Sequence of chain 2.QA:
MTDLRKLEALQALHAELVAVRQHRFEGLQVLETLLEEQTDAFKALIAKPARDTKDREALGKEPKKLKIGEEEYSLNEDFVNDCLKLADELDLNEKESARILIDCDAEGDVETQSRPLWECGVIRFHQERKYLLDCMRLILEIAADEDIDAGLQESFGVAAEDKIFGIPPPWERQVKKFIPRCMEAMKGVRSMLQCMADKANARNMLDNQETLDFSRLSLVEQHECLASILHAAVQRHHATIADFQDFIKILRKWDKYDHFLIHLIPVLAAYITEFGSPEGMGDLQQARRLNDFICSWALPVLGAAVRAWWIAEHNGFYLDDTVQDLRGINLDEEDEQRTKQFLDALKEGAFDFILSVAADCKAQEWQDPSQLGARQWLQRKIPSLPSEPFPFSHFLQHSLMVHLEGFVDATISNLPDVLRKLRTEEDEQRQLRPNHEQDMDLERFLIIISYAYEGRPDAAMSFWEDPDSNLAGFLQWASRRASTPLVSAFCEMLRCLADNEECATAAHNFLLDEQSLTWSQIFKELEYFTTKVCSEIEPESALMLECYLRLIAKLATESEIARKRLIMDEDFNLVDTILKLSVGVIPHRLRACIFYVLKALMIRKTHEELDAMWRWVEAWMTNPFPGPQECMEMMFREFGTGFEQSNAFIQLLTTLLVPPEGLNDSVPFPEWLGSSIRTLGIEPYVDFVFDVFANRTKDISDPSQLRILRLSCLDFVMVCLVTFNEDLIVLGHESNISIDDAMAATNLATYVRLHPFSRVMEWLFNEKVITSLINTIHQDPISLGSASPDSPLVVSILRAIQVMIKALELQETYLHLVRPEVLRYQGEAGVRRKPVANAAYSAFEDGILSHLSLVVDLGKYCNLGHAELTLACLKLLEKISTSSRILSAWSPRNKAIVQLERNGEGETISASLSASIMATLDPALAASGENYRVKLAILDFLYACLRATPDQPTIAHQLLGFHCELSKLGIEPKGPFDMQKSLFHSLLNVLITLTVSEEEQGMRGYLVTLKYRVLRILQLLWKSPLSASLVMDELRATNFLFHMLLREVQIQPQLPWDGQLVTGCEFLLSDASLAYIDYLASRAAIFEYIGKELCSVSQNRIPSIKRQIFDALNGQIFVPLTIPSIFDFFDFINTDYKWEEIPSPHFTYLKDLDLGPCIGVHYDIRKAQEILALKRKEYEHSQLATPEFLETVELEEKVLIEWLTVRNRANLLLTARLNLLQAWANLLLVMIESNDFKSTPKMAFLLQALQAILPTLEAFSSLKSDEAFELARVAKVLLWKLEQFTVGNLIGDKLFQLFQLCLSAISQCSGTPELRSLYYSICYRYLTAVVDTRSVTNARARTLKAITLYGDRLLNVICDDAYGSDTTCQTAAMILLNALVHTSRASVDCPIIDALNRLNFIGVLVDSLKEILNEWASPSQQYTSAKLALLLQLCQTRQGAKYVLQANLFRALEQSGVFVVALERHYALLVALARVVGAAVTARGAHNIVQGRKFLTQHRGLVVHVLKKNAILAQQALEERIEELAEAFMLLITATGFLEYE

Binding-site contacts:
Ligand atom CA contacts residue ARG442 of chain 2.QA at 3.6 Å.
Ligand atom CE1 contacts residue PRO438 of chain 2.QA at 3.8 Å (hydrophobic).
Ligand atom CZ contacts residue PRO438 of chain 2.QA at 3.4 Å (hydrophobic).
Ligand atom CE1 contacts residue ILE434 of chain 2.QA at 3.9 Å (hydrophobic).
Ligand atom CG contacts residue PHE496 of chain 2.QA at 4.0 Å (hydrophobic).
Ligand atom CE1 contacts residue PHE496 of chain 2.QA at 3.6 Å (hydrophobic).
Ligand atom C contacts residue ASN492 of chain 2.QA at 4.0 Å.
Ligand atom CG contacts residue GLY495 of chain 2.QA at 4.4 Å.
Ligand atom CG contacts residue ASN492 of chain 2.QA at 4.3 Å.
Ligand atom CE2 contacts residue ARG442 of chain 2.QA at 3.6 Å.
Ligand atom CB contacts residue GLY495 of chain 2.QA at 3.9 Å.
Ligand atom CD2 contacts residue ARG442 of chain 2.QA at 3.5 Å.
Ligand atom CZ contacts residue PHE496 of chain 2.QA at 3.9 Å (hydrophobic).
Ligand atom C contacts residue ARG442 of chain 2.QA at 4.4 Å.
Ligand atom CD1 contacts residue PRO438 of chain 2.QA at 4.4 Å (hydrophobic).
Ligand atom CD1 contacts residue ILE434 of chain 2.QA at 4.1 Å (hydrophobic).
Ligand atom CA contacts residue ASN492 of chain 2.QA at 3.3 Å.
Ligand atom N contacts residue SER491 of chain 2.QA at 4.1 Å.
Ligand atom CD1 contacts residue ASN492 of chain 2.QA at 3.9 Å.
Ligand atom CE2 contacts residue PRO438 of chain 2.QA at 3.7 Å (hydrophobic).
Ligand atom CB contacts residue PHE496 of chain 2.QA at 3.9 Å (hydrophobic).
Ligand atom O contacts residue ARG442 of chain 2.QA at 4.3 Å.
Ligand atom N contacts residue ASN492 of chain 2.QA at 3.3 Å (h-bond).
Ligand atom CD2 contacts residue PRO438 of chain 2.QA at 4.4 Å (hydrophobic).
Ligand atom N contacts residue ARG442 of chain 2.QA at 4.2 Å.
Ligand atom CB contacts residue ASN492 of chain 2.QA at 3.8 Å.
Ligand atom O contacts residue ASN492 of chain 2.QA at 4.2 Å.
Ligand atom O contacts residue PRO438 of chain 2.QA at 4.0 Å.
Ligand atom CD1 contacts residue PHE496 of chain 2.QA at 3.7 Å (hydrophobic).

This small molecule binds to this protein.
Small molecule (SMILES): N[C@@H](Cc1ccccc1)C(=O)NCC=O